The small molecule below binds the protein below.
Small molecule (SMILES): CC(=O)N[C@H]1[C@H](O[C@H]2[C@H](O)[C@@H](NC(C)=O)CO[C@@H]2CO)O[C@H](CO)[C@@H](O[C@@H]2O[C@H](CO)[C@@H](O)[C@H](O)[C@H]2NC(C)=O)[C@@H]1O

Binding-site contacts:
Ligand atom O6 contacts residue HIS352 of chain 1.B at 3.3 Å (h-bond).
Ligand atom C5 contacts residue ASN330 of chain 1.B at 3.6 Å.
Ligand atom O6 contacts residue THR376 of chain 1.B at 3.8 Å.
Ligand atom C2 contacts residue ASN330 of chain 1.B at 2.5 Å.
Ligand atom C4 contacts residue ASN330 of chain 1.B at 4.2 Å.
Ligand atom C1 contacts residue ASN330 of chain 1.B at 1.4 Å.
Ligand atom C7 contacts residue ASN330 of chain 1.B at 3.6 Å.
Ligand atom C3 contacts residue ASN330 of chain 1.B at 3.8 Å.
Ligand atom N2 contacts residue ASN330 of chain 1.B at 3.0 Å (h-bond).
Ligand atom O7 contacts residue HIS352 of chain 1.B at 4.3 Å.
Ligand atom O7 contacts residue ASN330 of chain 1.B at 3.8 Å.
Ligand atom C8 contacts residue HIS352 of chain 1.B at 3.9 Å.
Ligand atom C8 contacts residue TYR275 of chain 1.B at 3.6 Å (hydrophobic).
Ligand atom O5 contacts residue ASN330 of chain 1.B at 2.3 Å (h-bond).
Ligand atom O7 contacts residue ALA301 of chain 1.B at 4.3 Å.
Ligand atom C8 contacts residue GLN402 of chain 1.B at 4.1 Å.
Ligand atom O5 contacts residue HIS352 of chain 1.B at 3.6 Å.
Ligand atom C8 contacts residue THR376 of chain 1.B at 4.2 Å.
Ligand atom C7 contacts residue HIS352 of chain 1.B at 4.4 Å.
Ligand atom O7 contacts residue TYR275 of chain 1.B at 4.1 Å.
Ligand atom C6 contacts residue HIS352 of chain 1.B at 4.2 Å.
Ligand atom C5 contacts residue HIS352 of chain 1.B at 3.8 Å.
Ligand atom C7 contacts residue TYR275 of chain 1.B at 4.3 Å (hydrophobic).
Ligand atom C1 contacts residue HIS352 of chain 1.B at 3.8 Å.

Sequence of chain 1.B:
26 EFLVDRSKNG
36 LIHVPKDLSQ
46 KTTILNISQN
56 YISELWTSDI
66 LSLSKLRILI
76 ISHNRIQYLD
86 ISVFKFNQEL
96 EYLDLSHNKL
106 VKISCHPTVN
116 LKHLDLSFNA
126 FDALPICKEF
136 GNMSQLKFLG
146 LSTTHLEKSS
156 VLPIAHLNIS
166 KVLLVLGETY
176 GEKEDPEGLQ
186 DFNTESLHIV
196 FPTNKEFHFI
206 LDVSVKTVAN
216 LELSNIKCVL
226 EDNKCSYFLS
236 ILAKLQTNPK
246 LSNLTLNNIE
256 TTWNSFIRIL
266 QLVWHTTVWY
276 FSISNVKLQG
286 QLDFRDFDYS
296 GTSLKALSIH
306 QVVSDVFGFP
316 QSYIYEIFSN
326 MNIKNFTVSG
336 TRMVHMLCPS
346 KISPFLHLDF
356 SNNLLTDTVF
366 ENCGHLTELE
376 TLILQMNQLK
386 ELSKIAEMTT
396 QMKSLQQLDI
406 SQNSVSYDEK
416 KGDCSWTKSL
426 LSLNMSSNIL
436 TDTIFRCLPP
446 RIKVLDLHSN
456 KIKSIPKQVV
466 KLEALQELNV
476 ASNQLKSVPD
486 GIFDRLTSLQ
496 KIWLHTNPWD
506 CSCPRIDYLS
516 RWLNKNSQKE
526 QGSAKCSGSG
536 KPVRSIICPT